Binding-site contacts:
Ligand atom C39 contacts residue VAL31 of chain 1.Y at 3.3 Å (hydrophobic).
Ligand atom C14 contacts residue ASP124 of chain 1.Z at 3.2 Å.
Ligand atom C35 contacts residue THR1 of chain 1.Y at 3.6 Å.
Ligand atom C19 contacts residue SER20 of chain 1.Y at 3.3 Å.
Ligand atom C16 contacts residue ALA49 of chain 1.Y at 3.6 Å (hydrophobic).
Ligand atom C33 contacts residue CIT1 of chain 1.RB at 3.5 Å.
Ligand atom C33 contacts residue THR1 of chain 1.Y at 3.4 Å.
Ligand atom C36 contacts residue ALA52 of chain 1.Y at 3.5 Å (hydrophobic).
Ligand atom O05 contacts residue ALA49 of chain 1.Y at 2.9 Å (h-bond).
Ligand atom N32 contacts residue CIT1 of chain 1.RB at 3.4 Å (h-bond).
Ligand atom N10 contacts residue ASP124 of chain 1.Z at 3.6 Å.
Ligand atom N21 contacts residue ASP124 of chain 1.Z at 3.0 Å (salt-bridge).
Ligand atom C17 contacts residue TRP129 of chain 1.Z at 3.4 Å (hydrophobic).
Ligand atom C40 contacts residue ALA49 of chain 1.Y at 3.6 Å (hydrophobic).
Ligand atom C19 contacts residue ASN130 of chain 1.Z at 3.5 Å.
Ligand atom O09 contacts residue GLN22 of chain 1.Y at 2.9 Å (h-bond).
Ligand atom C16 contacts residue TRP129 of chain 1.Z at 3.4 Å (hydrophobic).
Ligand atom F41 contacts residue VAL31 of chain 1.Y at 3.5 Å.
Ligand atom C07 contacts residue ASP124 of chain 1.Z at 3.5 Å.
Ligand atom C01 contacts residue CIT1 of chain 1.RB at 3.6 Å.
Ligand atom N29 contacts residue ASP124 of chain 1.Z at 3.6 Å.
Ligand atom C18 contacts residue ASN130 of chain 1.Z at 3.4 Å.
Ligand atom C13 contacts residue ASP124 of chain 1.Z at 3.7 Å.
Ligand atom C08 contacts residue GLN22 of chain 1.Y at 3.6 Å.
Ligand atom F38 contacts residue ALA52 of chain 1.Y at 3.3 Å.
Ligand atom N32 contacts residue GLY47 of chain 1.Y at 2.9 Å (h-bond).
Ligand atom C20 contacts residue SER20 of chain 1.Y at 3.4 Å.
Ligand atom F41 contacts residue ALA49 of chain 1.Y at 3.3 Å.
Ligand atom O31 contacts residue SER20 of chain 1.Y at 3.4 Å.
Ligand atom C02 contacts residue GLY47 of chain 1.Y at 3.5 Å.
Ligand atom C40 contacts residue VAL31 of chain 1.Y at 3.6 Å (hydrophobic).
Ligand atom N03 contacts residue THR21 of chain 1.Y at 2.8 Å (h-bond).
Ligand atom C12 contacts residue SER122 of chain 1.Z at 3.7 Å.
Ligand atom O31 contacts residue THR21 of chain 1.Y at 2.9 Å (h-bond).
Ligand atom C36 contacts residue ILE45 of chain 1.Y at 3.2 Å (hydrophobic).
Ligand atom C30 contacts residue GLY47 of chain 1.Y at 3.6 Å.
Ligand atom C17 contacts residue ALA49 of chain 1.Y at 3.6 Å (hydrophobic).
Ligand atom O09 contacts residue SER27 of chain 1.Y at 2.9 Å (h-bond).
Ligand atom C37 contacts residue ALA52 of chain 1.Y at 3.6 Å (hydrophobic).
Ligand atom C08 contacts residue SER27 of chain 1.Y at 3.6 Å.

This small molecule binds to this protein.
Small molecule (SMILES): Cc1cc(C(=O)N[C@@H](CC(=O)N2CCC[C@@H]2c2ccccc2)C(=O)N[C@@H](C)C(=O)NCc2ccc(F)cc2F)no1

Sequence of chain 1.Y:
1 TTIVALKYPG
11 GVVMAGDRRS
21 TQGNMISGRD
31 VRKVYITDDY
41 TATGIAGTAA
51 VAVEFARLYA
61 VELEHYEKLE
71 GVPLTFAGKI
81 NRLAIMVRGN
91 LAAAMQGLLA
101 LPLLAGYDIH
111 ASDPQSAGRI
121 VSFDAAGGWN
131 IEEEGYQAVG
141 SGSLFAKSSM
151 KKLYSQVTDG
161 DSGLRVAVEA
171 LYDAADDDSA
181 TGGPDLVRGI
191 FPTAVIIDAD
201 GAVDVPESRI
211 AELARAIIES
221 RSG

Sequence of chain 1.Z:
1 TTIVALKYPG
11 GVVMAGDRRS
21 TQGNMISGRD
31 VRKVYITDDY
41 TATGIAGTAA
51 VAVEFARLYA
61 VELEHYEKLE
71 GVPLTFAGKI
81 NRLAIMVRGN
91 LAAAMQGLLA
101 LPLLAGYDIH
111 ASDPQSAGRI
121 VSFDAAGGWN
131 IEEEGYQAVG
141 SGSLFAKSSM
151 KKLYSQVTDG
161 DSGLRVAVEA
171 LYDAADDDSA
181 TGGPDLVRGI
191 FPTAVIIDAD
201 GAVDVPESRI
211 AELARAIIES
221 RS